Binding-site contacts:
Ligand atom O5 contacts residue ASN801 of chain 1.B at 2.4 Å (h-bond).
Ligand atom C3 contacts residue ASN801 of chain 1.B at 3.8 Å.
Ligand atom C5 contacts residue SER803 of chain 1.B at 4.0 Å.
Ligand atom O5 contacts residue SER803 of chain 1.B at 3.9 Å.
Ligand atom N2 contacts residue ASN801 of chain 1.B at 2.9 Å (h-bond).
Ligand atom C5 contacts residue ASN801 of chain 1.B at 3.7 Å.
Ligand atom C7 contacts residue ASN801 of chain 1.B at 3.5 Å.
Ligand atom C2 contacts residue ASN801 of chain 1.B at 2.4 Å.
Ligand atom O7 contacts residue ASN801 of chain 1.B at 3.7 Å.
Ligand atom C4 contacts residue ASN801 of chain 1.B at 4.2 Å.
Ligand atom C1 contacts residue ASN801 of chain 1.B at 1.4 Å.
Ligand atom O6 contacts residue ASN801 of chain 1.B at 4.5 Å.
Ligand atom C1 contacts residue SER803 of chain 1.B at 3.9 Å.

Sequence of chain 1.B:
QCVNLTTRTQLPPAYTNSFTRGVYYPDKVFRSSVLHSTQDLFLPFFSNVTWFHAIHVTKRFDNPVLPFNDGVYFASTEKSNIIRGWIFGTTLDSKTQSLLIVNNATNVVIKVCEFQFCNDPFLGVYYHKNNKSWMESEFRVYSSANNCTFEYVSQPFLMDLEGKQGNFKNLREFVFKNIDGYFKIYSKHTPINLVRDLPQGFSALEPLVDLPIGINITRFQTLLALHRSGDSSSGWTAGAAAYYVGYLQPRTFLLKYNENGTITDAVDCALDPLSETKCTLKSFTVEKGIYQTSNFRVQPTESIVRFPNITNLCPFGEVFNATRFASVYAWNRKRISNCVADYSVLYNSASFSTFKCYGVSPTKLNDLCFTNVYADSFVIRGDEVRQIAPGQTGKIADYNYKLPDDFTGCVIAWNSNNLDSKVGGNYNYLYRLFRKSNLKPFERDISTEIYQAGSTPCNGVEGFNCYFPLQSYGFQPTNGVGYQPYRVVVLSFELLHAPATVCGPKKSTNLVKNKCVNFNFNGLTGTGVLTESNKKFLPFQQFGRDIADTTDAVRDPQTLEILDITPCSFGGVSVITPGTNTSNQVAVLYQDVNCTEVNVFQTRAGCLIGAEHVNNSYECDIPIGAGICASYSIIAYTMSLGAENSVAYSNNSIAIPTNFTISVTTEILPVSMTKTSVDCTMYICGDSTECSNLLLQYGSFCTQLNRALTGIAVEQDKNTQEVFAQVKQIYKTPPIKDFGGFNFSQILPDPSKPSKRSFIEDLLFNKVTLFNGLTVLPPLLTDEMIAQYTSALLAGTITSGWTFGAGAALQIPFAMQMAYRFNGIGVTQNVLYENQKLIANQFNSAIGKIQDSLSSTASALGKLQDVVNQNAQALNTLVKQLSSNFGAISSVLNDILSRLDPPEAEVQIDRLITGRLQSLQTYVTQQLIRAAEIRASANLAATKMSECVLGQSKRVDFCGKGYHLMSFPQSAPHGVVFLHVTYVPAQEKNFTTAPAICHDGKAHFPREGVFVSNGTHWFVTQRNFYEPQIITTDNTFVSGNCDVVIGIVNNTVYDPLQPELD

This protein binds this small molecule.
Small molecule (SMILES): CC(=O)N[C@@H]1[C@@H](O)[C@H](O)[C@@H](CO)O[C@H]1O